A protein and the small-molecule ligand that binds it are described below.
Small molecule (SMILES): OC[C@H]1O[C@H](O)[C@H](O)[C@@H](O)[C@@H]1O

Binding-site contacts:
Ligand atom O3 contacts residue VAL538 of chain 1.B at 4.3 Å.
Ligand atom C2 contacts residue ASP573 of chain 1.B at 3.9 Å.
Ligand atom C4 contacts residue HIS447 of chain 1.B at 4.5 Å.
Ligand atom C5 contacts residue HIS447 of chain 1.B at 4.3 Å.
Ligand atom O2 contacts residue GLN525 of chain 1.B at 3.3 Å (h-bond).
Ligand atom C2 contacts residue GLN525 of chain 1.B at 4.0 Å.
Ligand atom O3 contacts residue ASP573 of chain 1.B at 2.8 Å (salt-bridge).
Ligand atom C4 contacts residue LYS537 of chain 1.B at 4.3 Å.
Ligand atom O2 contacts residue ASP573 of chain 1.B at 3.2 Å (salt-bridge).
Ligand atom O3 contacts residue GLN525 of chain 1.B at 4.0 Å.
Ligand atom C3 contacts residue ASP573 of chain 1.B at 3.7 Å.
Ligand atom O4 contacts residue HIS447 of chain 1.B at 4.2 Å.
Ligand atom C5 contacts residue ASN529 of chain 1.B at 4.2 Å.
Ligand atom C6 contacts residue LYS537 of chain 1.B at 4.0 Å.
Ligand atom O4 contacts residue VAL538 of chain 1.B at 4.1 Å.
Ligand atom O5 contacts residue GLN525 of chain 1.B at 4.5 Å.
Ligand atom C5 contacts residue LYS537 of chain 1.B at 3.8 Å.
Ligand atom O6 contacts residue LYS537 of chain 1.B at 3.7 Å.
Ligand atom O6 contacts residue HIS447 of chain 1.B at 3.3 Å (h-bond).
Ligand atom O3 contacts residue SER539 of chain 1.B at 3.5 Å.
Ligand atom O4 contacts residue SER539 of chain 1.B at 4.3 Å.
Ligand atom C3 contacts residue VAL538 of chain 1.B at 4.0 Å (hydrophobic).
Ligand atom O5 contacts residue ASN529 of chain 1.B at 3.8 Å.
Ligand atom C3 contacts residue SER539 of chain 1.B at 4.1 Å.
Ligand atom O4 contacts residue LYS537 of chain 1.B at 3.6 Å.
Ligand atom C3 contacts residue GLN525 of chain 1.B at 3.6 Å.
Ligand atom C6 contacts residue HIS447 of chain 1.B at 3.3 Å.
Ligand atom C4 contacts residue VAL538 of chain 1.B at 4.5 Å (hydrophobic).

Sequence of chain 1.B:
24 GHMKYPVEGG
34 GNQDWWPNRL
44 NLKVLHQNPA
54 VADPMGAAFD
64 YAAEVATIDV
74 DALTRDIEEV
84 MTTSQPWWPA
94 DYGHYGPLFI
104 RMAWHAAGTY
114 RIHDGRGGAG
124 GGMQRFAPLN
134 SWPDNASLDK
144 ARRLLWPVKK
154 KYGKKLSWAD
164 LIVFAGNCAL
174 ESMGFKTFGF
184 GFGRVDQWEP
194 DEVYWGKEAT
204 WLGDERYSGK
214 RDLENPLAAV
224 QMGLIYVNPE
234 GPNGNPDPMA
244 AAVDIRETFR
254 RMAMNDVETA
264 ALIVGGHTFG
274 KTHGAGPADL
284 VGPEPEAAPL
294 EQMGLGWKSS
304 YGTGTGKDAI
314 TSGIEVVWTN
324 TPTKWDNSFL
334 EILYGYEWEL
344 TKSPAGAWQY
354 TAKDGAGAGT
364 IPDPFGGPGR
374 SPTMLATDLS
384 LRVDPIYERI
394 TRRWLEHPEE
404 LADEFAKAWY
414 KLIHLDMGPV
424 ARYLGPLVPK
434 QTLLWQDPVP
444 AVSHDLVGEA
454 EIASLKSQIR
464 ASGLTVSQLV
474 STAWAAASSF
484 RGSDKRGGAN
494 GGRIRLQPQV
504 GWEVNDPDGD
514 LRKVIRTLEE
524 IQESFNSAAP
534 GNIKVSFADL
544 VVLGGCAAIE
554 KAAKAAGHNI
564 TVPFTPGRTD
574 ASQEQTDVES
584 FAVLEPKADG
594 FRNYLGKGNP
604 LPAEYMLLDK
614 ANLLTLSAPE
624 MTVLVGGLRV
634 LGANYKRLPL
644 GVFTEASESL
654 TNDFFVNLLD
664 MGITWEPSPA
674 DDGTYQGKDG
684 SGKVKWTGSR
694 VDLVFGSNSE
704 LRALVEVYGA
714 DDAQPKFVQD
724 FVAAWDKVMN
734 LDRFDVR